A protein and the small-molecule ligand that binds it are described below.
Small molecule (SMILES): CC(=O)N[C@@H]1[C@@H](O)[C@H](O)[C@@H](CO)O[C@H]1O

Sequence of chain 1.A:
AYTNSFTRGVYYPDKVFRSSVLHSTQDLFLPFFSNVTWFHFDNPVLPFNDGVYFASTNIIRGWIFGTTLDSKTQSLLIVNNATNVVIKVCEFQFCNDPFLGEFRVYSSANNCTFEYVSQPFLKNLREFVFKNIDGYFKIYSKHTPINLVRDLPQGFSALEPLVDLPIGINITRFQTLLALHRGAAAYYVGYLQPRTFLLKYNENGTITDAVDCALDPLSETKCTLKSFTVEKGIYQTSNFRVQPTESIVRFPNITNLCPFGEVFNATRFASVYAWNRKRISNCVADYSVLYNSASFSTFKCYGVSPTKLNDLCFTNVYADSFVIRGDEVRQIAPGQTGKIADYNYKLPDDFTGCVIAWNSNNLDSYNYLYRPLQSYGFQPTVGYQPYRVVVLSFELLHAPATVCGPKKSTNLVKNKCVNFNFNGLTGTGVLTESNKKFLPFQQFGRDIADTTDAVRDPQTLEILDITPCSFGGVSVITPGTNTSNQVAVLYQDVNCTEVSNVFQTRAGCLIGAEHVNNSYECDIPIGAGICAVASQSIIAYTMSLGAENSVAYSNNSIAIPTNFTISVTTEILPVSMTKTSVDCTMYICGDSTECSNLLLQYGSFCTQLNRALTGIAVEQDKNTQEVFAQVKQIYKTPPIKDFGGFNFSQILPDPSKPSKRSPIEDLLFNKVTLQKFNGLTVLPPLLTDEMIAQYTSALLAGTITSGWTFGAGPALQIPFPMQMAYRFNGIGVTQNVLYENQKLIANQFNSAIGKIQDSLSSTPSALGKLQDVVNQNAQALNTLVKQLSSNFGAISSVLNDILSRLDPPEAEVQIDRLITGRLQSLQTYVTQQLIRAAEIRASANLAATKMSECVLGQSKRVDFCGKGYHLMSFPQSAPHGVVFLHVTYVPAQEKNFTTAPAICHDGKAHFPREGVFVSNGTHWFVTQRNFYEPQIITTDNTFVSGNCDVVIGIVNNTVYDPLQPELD

Binding-site contacts:
Ligand atom C4 contacts residue ASN706 of chain 1.A at 4.2 Å.
Ligand atom C7 contacts residue ASN706 of chain 1.A at 3.5 Å.
Ligand atom C5 contacts residue ASN706 of chain 1.A at 3.7 Å.
Ligand atom C1 contacts residue ASN706 of chain 1.A at 1.4 Å.
Ligand atom C2 contacts residue ASN706 of chain 1.A at 2.5 Å.
Ligand atom C3 contacts residue ASN706 of chain 1.A at 3.8 Å.
Ligand atom O7 contacts residue ASN706 of chain 1.A at 3.8 Å.
Ligand atom O5 contacts residue ASN706 of chain 1.A at 2.4 Å (h-bond).
Ligand atom N2 contacts residue ASN706 of chain 1.A at 2.9 Å (h-bond).